This small molecule binds to this protein.
Small molecule (SMILES): CSc1nnc(CCCO)n1-c1cc(C)c(C)c(C)c1

Sequence of chain 1.A:
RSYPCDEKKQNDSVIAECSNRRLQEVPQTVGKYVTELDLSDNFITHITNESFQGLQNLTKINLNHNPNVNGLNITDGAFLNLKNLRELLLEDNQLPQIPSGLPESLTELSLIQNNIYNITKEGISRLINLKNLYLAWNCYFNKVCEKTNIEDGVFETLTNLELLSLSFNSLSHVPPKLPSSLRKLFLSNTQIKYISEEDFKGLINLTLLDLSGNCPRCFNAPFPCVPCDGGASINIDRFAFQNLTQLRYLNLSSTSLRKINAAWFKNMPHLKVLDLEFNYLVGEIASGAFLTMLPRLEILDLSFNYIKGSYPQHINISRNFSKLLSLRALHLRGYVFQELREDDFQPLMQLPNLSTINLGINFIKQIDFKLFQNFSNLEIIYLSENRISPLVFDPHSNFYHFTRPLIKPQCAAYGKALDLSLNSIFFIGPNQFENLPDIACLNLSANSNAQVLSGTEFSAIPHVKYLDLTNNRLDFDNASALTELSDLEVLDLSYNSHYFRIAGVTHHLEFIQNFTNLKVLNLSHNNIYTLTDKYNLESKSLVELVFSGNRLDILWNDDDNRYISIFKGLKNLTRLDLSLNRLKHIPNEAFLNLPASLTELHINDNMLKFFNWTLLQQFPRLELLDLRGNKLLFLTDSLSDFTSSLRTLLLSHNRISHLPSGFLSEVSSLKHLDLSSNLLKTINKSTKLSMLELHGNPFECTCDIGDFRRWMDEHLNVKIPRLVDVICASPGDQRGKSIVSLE

Sequence of chain 1.B:
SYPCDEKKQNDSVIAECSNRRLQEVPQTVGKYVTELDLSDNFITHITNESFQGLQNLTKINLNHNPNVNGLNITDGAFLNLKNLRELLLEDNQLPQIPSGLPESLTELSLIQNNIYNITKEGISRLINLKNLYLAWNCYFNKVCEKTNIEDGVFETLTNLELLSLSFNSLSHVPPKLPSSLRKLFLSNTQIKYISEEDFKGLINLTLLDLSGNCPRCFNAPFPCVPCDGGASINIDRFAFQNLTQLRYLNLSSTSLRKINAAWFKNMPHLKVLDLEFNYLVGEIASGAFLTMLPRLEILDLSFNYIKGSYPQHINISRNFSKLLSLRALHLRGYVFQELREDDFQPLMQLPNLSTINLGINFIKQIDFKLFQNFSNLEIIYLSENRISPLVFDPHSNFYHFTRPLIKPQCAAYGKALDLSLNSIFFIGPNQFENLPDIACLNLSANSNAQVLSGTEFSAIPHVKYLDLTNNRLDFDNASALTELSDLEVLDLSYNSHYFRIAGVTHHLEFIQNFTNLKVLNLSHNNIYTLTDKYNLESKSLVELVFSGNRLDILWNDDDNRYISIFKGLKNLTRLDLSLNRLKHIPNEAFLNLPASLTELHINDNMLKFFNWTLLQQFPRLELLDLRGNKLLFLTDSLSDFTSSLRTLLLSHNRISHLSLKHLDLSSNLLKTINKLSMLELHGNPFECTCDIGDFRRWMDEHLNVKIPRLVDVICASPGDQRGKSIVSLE

Binding-site contacts:
Ligand atom C1 contacts residue GLY329 of chain 1.A at 3.8 Å.
Ligand atom C14 contacts residue PHE383 of chain 1.A at 3.9 Å (hydrophobic).
Ligand atom C14 contacts residue PHE472 of chain 1.B at 3.4 Å (hydrophobic).
Ligand atom C14 contacts residue ALA496 of chain 1.B at 3.6 Å (hydrophobic).
Ligand atom O contacts residue ASN240 of chain 1.A at 3.0 Å.
Ligand atom C11 contacts residue TYR326 of chain 1.A at 2.9 Å (hydrophobic).
Ligand atom C14 contacts residue TYR545 of chain 1.B at 4.0 Å (hydrophobic).
Ligand atom C2 contacts residue PHE472 of chain 1.B at 3.9 Å (hydrophobic).
Ligand atom C12 contacts residue PHE383 of chain 1.A at 3.7 Å (hydrophobic).
Ligand atom N contacts residue GLY329 of chain 1.A at 3.6 Å.
Ligand atom C10 contacts residue PHE239 of chain 1.A at 4.0 Å (hydrophobic).
Ligand atom C3 contacts residue PHE472 of chain 1.B at 4.0 Å (hydrophobic).
Ligand atom S contacts residue SER330 of chain 1.A at 3.8 Å.
Ligand atom C1 contacts residue TYR326 of chain 1.A at 3.9 Å (hydrophobic).
Ligand atom S contacts residue PHE473 of chain 1.B at 3.8 Å.
Ligand atom C5 contacts residue PHE383 of chain 1.A at 3.9 Å (hydrophobic).
Ligand atom C10 contacts residue ALA496 of chain 1.B at 3.4 Å (hydrophobic).
Ligand atom N2 contacts residue GLY329 of chain 1.A at 2.8 Å (h-bond).
Ligand atom C12 contacts residue TYR545 of chain 1.B at 4.0 Å (hydrophobic).
Ligand atom C11 contacts residue PHE239 of chain 1.A at 3.2 Å (hydrophobic).
Ligand atom C14 contacts residue SER494 of chain 1.B at 3.7 Å.
Ligand atom N contacts residue PHE473 of chain 1.B at 3.9 Å.
Ligand atom C12 contacts residue ILE381 of chain 1.A at 3.8 Å (hydrophobic).
Ligand atom O contacts residue PHE239 of chain 1.A at 3.2 Å.
Ligand atom C1 contacts residue PHE473 of chain 1.B at 3.8 Å (hydrophobic).
Ligand atom O contacts residue VAL498 of chain 1.B at 3.5 Å.
Ligand atom C6 contacts residue TYR326 of chain 1.A at 3.7 Å (hydrophobic).
Ligand atom C8 contacts residue VAL356 of chain 1.A at 2.9 Å (hydrophobic).
Ligand atom C contacts residue PHE473 of chain 1.B at 3.9 Å (hydrophobic).
Ligand atom C13 contacts residue PHE324 of chain 1.A at 3.8 Å (hydrophobic).
Ligand atom O contacts residue TYR326 of chain 1.A at 3.5 Å (h-bond).
Ligand atom N2 contacts residue PHE473 of chain 1.B at 3.8 Å.
Ligand atom C8 contacts residue TYR326 of chain 1.A at 3.7 Å (hydrophobic).
Ligand atom C3 contacts residue ALA496 of chain 1.B at 4.0 Å (hydrophobic).
Ligand atom S contacts residue VAL356 of chain 1.A at 4.0 Å.
Ligand atom C9 contacts residue ALA496 of chain 1.B at 3.4 Å (hydrophobic).
Ligand atom N2 contacts residue LYS328 of chain 1.A at 3.7 Å.
Ligand atom C13 contacts residue TYR326 of chain 1.A at 3.6 Å (hydrophobic).
Ligand atom N1 contacts residue TYR326 of chain 1.A at 3.9 Å.
Ligand atom S contacts residue TYR326 of chain 1.A at 4.0 Å.